Sequence of chain 1.G:
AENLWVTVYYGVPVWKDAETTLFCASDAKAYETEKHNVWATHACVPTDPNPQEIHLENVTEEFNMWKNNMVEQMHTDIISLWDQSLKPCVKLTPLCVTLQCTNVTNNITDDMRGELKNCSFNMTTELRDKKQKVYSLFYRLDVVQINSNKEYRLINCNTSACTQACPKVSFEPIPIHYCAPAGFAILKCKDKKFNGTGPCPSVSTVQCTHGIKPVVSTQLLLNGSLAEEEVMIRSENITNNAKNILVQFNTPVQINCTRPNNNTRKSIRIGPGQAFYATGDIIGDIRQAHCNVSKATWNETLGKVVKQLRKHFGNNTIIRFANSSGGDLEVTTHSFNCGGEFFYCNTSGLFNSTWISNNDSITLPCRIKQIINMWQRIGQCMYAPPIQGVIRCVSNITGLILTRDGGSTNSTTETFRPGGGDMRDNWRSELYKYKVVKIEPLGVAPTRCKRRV

The protein below binds the small molecule below.
Small molecule (SMILES): CC(=O)N[C@H]1[C@H](O[C@H]2[C@H](O)[C@@H](NC(C)=O)CO[C@@H]2CO)O[C@H](CO)[C@@H](O[C@@H]2O[C@H](CO[C@H]3O[C@H](CO)[C@@H](O)[C@H](O)[C@@H]3O)[C@@H](O)[C@H](O[C@H]3O[C@H](CO)[C@@H](O)[C@H](O)[C@@H]3O[C@H]3O[C@H](CO)[C@@H](O)[C@H](O)[C@@H]3O)[C@@H]2O)[C@@H]1O

Binding-site contacts:
Ligand atom O5 contacts residue NAG1 of chain 1.CB at 3.8 Å.
Ligand atom O6 contacts residue GLU181 of chain 1.G at 2.6 Å (salt-bridge).
Ligand atom C4 contacts residue VAL414 of chain 1.G at 4.1 Å (hydrophobic).
Ligand atom N2 contacts residue LEU231 of chain 1.G at 4.3 Å.
Ligand atom C6 contacts residue GLU181 of chain 1.G at 3.6 Å.
Ligand atom C4 contacts residue GLU181 of chain 1.G at 4.4 Å.
Ligand atom O4 contacts residue GLU181 of chain 1.G at 3.9 Å.
Ligand atom C8 contacts residue LEU231 of chain 1.G at 3.8 Å (hydrophobic).
Ligand atom C3 contacts residue SER415 of chain 1.G at 3.9 Å.
Ligand atom C7 contacts residue ASN346 of chain 1.G at 4.3 Å.
Ligand atom N2 contacts residue SER415 of chain 1.G at 3.5 Å (h-bond).
Ligand atom C5 contacts residue NAG1 of chain 1.CB at 4.3 Å.
Ligand atom O5 contacts residue ASN232 of chain 1.G at 2.4 Å (h-bond).
Ligand atom C5 contacts residue GLU181 of chain 1.G at 3.5 Å.
Ligand atom C4 contacts residue ASN232 of chain 1.G at 4.2 Å.
Ligand atom O6 contacts residue ILE407 of chain 1.G at 3.8 Å.
Ligand atom C3 contacts residue ASN232 of chain 1.G at 3.7 Å.
Ligand atom C8 contacts residue ASN346 of chain 1.G at 3.3 Å.
Ligand atom C8 contacts residue VAL224 of chain 1.G at 3.7 Å (hydrophobic).
Ligand atom C7 contacts residue VAL224 of chain 1.G at 4.4 Å (hydrophobic).
Ligand atom O7 contacts residue PRO182 of chain 1.G at 3.5 Å.
Ligand atom N2 contacts residue ASN232 of chain 1.G at 2.8 Å (h-bond).
Ligand atom C2 contacts residue ASN232 of chain 1.G at 2.4 Å.
Ligand atom C1 contacts residue ASN232 of chain 1.G at 1.4 Å.
Ligand atom C1 contacts residue SER415 of chain 1.G at 3.8 Å.
Ligand atom C7 contacts residue ASN232 of chain 1.G at 3.7 Å.
Ligand atom O7 contacts residue ASN232 of chain 1.G at 4.1 Å.
Ligand atom C5 contacts residue VAL414 of chain 1.G at 4.0 Å (hydrophobic).
Ligand atom C6 contacts residue SER179 of chain 1.G at 4.3 Å.
Ligand atom C2 contacts residue SER415 of chain 1.G at 3.9 Å.
Ligand atom C3 contacts residue VAL414 of chain 1.G at 3.8 Å (hydrophobic).
Ligand atom O4 contacts residue VAL414 of chain 1.G at 3.8 Å.
Ligand atom C6 contacts residue NAG1 of chain 1.CB at 3.7 Å.
Ligand atom O6 contacts residue GLY348 of chain 1.G at 4.1 Å.
Ligand atom C5 contacts residue ASN232 of chain 1.G at 3.7 Å.
Ligand atom C6 contacts residue GLY348 of chain 1.G at 4.1 Å.
Ligand atom C6 contacts residue ILE407 of chain 1.G at 3.8 Å (hydrophobic).
Ligand atom C7 contacts residue LEU231 of chain 1.G at 4.5 Å (hydrophobic).